A small-molecule ligand and the protein it binds are described below.
Small molecule (SMILES): CC(=O)N[C@H]1[C@H](O[C@H]2[C@H](O)[C@@H](NC(C)=O)CO[C@@H]2CO)O[C@H](CO)[C@@H](O)[C@@H]1O

Sequence of chain 1.D:
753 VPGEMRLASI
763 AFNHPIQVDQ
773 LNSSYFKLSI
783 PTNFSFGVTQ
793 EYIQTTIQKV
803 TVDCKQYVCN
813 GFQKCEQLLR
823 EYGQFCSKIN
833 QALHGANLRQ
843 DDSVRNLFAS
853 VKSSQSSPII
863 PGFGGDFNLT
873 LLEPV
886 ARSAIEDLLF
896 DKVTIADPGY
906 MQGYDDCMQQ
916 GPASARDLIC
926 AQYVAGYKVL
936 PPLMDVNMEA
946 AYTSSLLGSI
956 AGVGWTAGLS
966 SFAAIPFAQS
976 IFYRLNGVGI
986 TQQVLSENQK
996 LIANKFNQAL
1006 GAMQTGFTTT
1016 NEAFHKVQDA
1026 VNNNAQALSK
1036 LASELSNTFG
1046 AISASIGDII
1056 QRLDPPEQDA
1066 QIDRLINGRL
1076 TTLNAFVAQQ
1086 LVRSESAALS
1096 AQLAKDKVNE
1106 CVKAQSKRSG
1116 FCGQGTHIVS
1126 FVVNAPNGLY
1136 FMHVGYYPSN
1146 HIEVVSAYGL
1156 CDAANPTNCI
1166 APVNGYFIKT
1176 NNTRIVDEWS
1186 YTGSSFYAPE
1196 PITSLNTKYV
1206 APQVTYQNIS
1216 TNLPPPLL

Binding-site contacts:
Ligand atom N2 contacts residue ASN785 of chain 1.D at 2.9 Å (h-bond).
Ligand atom C2 contacts residue ASN785 of chain 1.D at 2.4 Å.
Ligand atom O5 contacts residue ASN785 of chain 1.D at 2.4 Å (h-bond).
Ligand atom C7 contacts residue SER1144 of chain 1.D at 3.7 Å.
Ligand atom C1 contacts residue ASN1145 of chain 1.D at 4.3 Å.
Ligand atom O7 contacts residue GLN1003 of chain 1.D at 4.4 Å.
Ligand atom C8 contacts residue SER1144 of chain 1.D at 3.3 Å.
Ligand atom C7 contacts residue ASN785 of chain 1.D at 3.9 Å.
Ligand atom N2 contacts residue SER1144 of chain 1.D at 4.4 Å.
Ligand atom C8 contacts residue GLN1003 of chain 1.D at 3.5 Å.
Ligand atom N2 contacts residue ASN1145 of chain 1.D at 4.1 Å.
Ligand atom C7 contacts residue GLN1003 of chain 1.D at 4.4 Å.
Ligand atom O7 contacts residue SER1144 of chain 1.D at 4.1 Å.
Ligand atom C1 contacts residue ASN785 of chain 1.D at 1.4 Å.
Ligand atom O7 contacts residue ASN785 of chain 1.D at 4.4 Å.
Ligand atom C3 contacts residue ASN785 of chain 1.D at 3.8 Å.
Ligand atom C8 contacts residue ASN1145 of chain 1.D at 4.2 Å.
Ligand atom C5 contacts residue ASN785 of chain 1.D at 3.7 Å.
Ligand atom C4 contacts residue ASN785 of chain 1.D at 4.2 Å.